The protein below binds the small molecule below.
Small molecule (SMILES): C[C@@H](O)[C@H](N)C(=O)N[C@H](C(=O)N[C@@H](CCC(N)=O)C(=O)N[C@@H](CCCN=C(N)N)C(=O)N[C@@H](CCCCN)C(=O)N[C@@H](CCCN=C(N)N)C(=O)N[C@H](C=O)CO)[C@@H](C)O

Sequence of chain 1.E:
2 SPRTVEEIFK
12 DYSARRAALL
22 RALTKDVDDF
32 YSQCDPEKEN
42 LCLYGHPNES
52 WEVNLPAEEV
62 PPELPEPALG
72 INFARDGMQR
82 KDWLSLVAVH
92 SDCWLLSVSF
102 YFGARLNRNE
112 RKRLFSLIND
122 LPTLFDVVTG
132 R

Sequence of chain 1.D:
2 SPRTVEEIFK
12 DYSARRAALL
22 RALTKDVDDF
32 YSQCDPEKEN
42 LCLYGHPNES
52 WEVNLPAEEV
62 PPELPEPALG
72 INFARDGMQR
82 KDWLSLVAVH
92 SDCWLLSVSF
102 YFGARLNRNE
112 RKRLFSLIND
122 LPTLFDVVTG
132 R

Binding-site contacts:
Ligand atom CA contacts residue VAL61 of chain 1.D at 3.2 Å (hydrophobic).
Ligand atom N contacts residue ASN41 of chain 1.E at 2.8 Å (h-bond).
Ligand atom CB contacts residue GLU59 of chain 1.D at 3.5 Å.
Ligand atom O contacts residue PRO62 of chain 1.D at 3.5 Å.
Ligand atom NH2 contacts residue LYS39 of chain 1.E at 3.5 Å (salt-bridge).
Ligand atom N contacts residue VAL61 of chain 1.D at 3.0 Å (h-bond).
Ligand atom CZ contacts residue ALA58 of chain 1.D at 3.5 Å (hydrophobic).
Ligand atom CZ contacts residue PRO57 of chain 1.D at 3.5 Å (hydrophobic).
Ligand atom CZ contacts residue PRO37 of chain 1.E at 3.0 Å (hydrophobic).
Ligand atom N contacts residue GLU60 of chain 1.D at 3.2 Å (salt-bridge).
Ligand atom NE contacts residue ALA58 of chain 1.D at 3.1 Å (h-bond).
Ligand atom O contacts residue GLU60 of chain 1.D at 3.5 Å.
Ligand atom OG contacts residue ASN41 of chain 1.E at 2.9 Å (h-bond).
Ligand atom CA contacts residue GLU59 of chain 1.D at 3.2 Å.
Ligand atom CG2 contacts residue GLY78 of chain 1.E at 3.5 Å.
Ligand atom CD contacts residue PRO62 of chain 1.D at 3.4 Å (hydrophobic).
Ligand atom CZ contacts residue PHE74 of chain 1.E at 3.5 Å (hydrophobic).
Ligand atom NH2 contacts residue PRO37 of chain 1.E at 3.0 Å (h-bond).
Ligand atom NZ contacts residue GLU59 of chain 1.D at 3.2 Å (salt-bridge).
Ligand atom C contacts residue GLU60 of chain 1.D at 3.3 Å.
Ligand atom NH1 contacts residue LEU70 of chain 1.E at 3.4 Å.
Ligand atom NH2 contacts residue PRO57 of chain 1.D at 3.3 Å.
Ligand atom C contacts residue GLU60 of chain 1.D at 3.2 Å.
Ligand atom CB contacts residue VAL61 of chain 1.D at 3.5 Å (hydrophobic).
Ligand atom NH1 contacts residue PRO37 of chain 1.E at 2.4 Å (h-bond).
Ligand atom CB contacts residue ASN41 of chain 1.E at 3.4 Å.
Ligand atom O contacts residue VAL61 of chain 1.D at 2.8 Å (h-bond).
Ligand atom O contacts residue GLU60 of chain 1.D at 3.4 Å (salt-bridge).
Ligand atom NH2 contacts residue ALA58 of chain 1.D at 3.1 Å (h-bond).
Ligand atom CA contacts residue GLU60 of chain 1.D at 3.3 Å.
Ligand atom N contacts residue GLU60 of chain 1.D at 3.3 Å (salt-bridge).
Ligand atom N contacts residue GLU59 of chain 1.D at 2.9 Å (salt-bridge).
Ligand atom C contacts residue GLU59 of chain 1.D at 3.5 Å.
Ligand atom NH2 contacts residue PHE74 of chain 1.E at 3.2 Å.
Ligand atom CB contacts residue PHE74 of chain 1.E at 3.5 Å (hydrophobic).
Ligand atom CG contacts residue GLU60 of chain 1.D at 3.2 Å.
Ligand atom CG contacts residue PRO62 of chain 1.D at 3.5 Å (hydrophobic).
Ligand atom CB contacts residue GLU60 of chain 1.D at 3.5 Å.
Ligand atom O contacts residue ALA75 of chain 1.E at 3.5 Å.
Ligand atom NE2 contacts residue PRO62 of chain 1.D at 2.4 Å (h-bond).